Sequence of chain 1.B:
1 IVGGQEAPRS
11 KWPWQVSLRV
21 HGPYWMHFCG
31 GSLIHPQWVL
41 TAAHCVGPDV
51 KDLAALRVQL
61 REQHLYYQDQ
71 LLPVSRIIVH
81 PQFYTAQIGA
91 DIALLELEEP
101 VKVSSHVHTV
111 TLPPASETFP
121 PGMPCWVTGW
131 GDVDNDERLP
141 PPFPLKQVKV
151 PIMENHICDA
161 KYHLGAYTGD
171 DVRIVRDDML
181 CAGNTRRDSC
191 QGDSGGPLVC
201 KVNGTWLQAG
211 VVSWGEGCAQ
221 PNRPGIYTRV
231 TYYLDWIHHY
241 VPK

Sequence of chain 1.A:
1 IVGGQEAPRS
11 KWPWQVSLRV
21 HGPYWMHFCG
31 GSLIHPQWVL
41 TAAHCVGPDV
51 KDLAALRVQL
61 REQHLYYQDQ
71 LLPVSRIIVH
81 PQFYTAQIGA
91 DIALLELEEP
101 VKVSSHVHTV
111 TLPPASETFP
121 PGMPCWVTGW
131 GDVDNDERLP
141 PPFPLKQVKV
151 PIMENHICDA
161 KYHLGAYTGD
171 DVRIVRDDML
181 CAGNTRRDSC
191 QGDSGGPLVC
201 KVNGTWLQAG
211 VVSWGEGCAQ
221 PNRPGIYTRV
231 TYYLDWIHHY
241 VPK

Binding-site contacts:
Ligand atom C31 contacts residue GLN87 of chain 1.B at 3.3 Å.
Ligand atom N3 contacts residue ASP188 of chain 1.A at 3.0 Å (salt-bridge).
Ligand atom C27 contacts residue TRP214 of chain 1.A at 3.2 Å (hydrophobic).
Ligand atom C45 contacts residue VAL212 of chain 1.B at 3.7 Å (hydrophobic).
Ligand atom N3 contacts residue SER189 of chain 1.A at 2.8 Å (h-bond).
Ligand atom O7 contacts residue GLN87 of chain 1.B at 3.7 Å.
Ligand atom C26 contacts residue TRP214 of chain 1.A at 3.7 Å (hydrophobic).
Ligand atom N5 contacts residue GLY215 of chain 1.B at 3.5 Å (h-bond).
Ligand atom O5 contacts residue GLY217 of chain 1.A at 3.0 Å (h-bond).
Ligand atom C3 contacts residue GLN87 of chain 1.B at 3.0 Å.
Ligand atom C32 contacts residue GLN87 of chain 1.B at 3.6 Å.
Ligand atom C15 contacts residue GLY215 of chain 1.A at 3.4 Å.
Ligand atom O8 contacts residue GLY215 of chain 1.B at 3.5 Å (h-bond).
Ligand atom C44 contacts residue SER194 of chain 1.B at 3.5 Å.
Ligand atom N3 contacts residue GLY217 of chain 1.A at 3.4 Å (h-bond).
Ligand atom C48 contacts residue SER189 of chain 1.B at 3.3 Å.
Ligand atom C23 contacts residue CYS190 of chain 1.A at 3.5 Å (hydrophobic).
Ligand atom C28 contacts residue GLN87 of chain 1.A at 3.3 Å.
Ligand atom O7 contacts residue THR85 of chain 1.A at 3.5 Å.
Ligand atom C23 contacts residue SER194 of chain 1.A at 3.5 Å.
Ligand atom N6 contacts residue GLY225 of chain 1.B at 3.7 Å.
Ligand atom C34 contacts residue GLY215 of chain 1.B at 3.6 Å.
Ligand atom C22 contacts residue SO41 of chain 1.D at 3.5 Å.
Ligand atom C48 contacts residue TRP214 of chain 1.B at 3.7 Å (hydrophobic).
Ligand atom N6 contacts residue ASP188 of chain 1.B at 3.5 Å (salt-bridge).
Ligand atom C47 contacts residue GLY215 of chain 1.B at 3.6 Å.
Ligand atom C36 contacts residue GLY215 of chain 1.B at 3.2 Å.
Ligand atom O6 contacts residue GLN87 of chain 1.A at 3.0 Å (h-bond).
Ligand atom C26 contacts residue GLY215 of chain 1.A at 3.5 Å.
Ligand atom C33 contacts residue GLY215 of chain 1.B at 3.2 Å.
Ligand atom C40 contacts residue GLY215 of chain 1.B at 3.5 Å.
Ligand atom N2 contacts residue GLY215 of chain 1.A at 3.7 Å.
Ligand atom C17 contacts residue GLY215 of chain 1.A at 3.5 Å.
Ligand atom N6 contacts residue TRP214 of chain 1.B at 3.5 Å (h-bond).
Ligand atom C12 contacts residue GLY215 of chain 1.A at 2.9 Å.
Ligand atom O8 contacts residue GLY217 of chain 1.B at 3.2 Å (h-bond).
Ligand atom C25 contacts residue TRP214 of chain 1.A at 3.6 Å (hydrophobic).
Ligand atom C26 contacts residue GLY217 of chain 1.A at 3.7 Å.
Ligand atom N6 contacts residue GLY217 of chain 1.B at 3.4 Å (h-bond).
Ligand atom C13 contacts residue GLY215 of chain 1.A at 3.4 Å.

The small molecule below binds the protein below.
Small molecule (SMILES): CC(C)(O)[C@@]1(C(=O)Nc2cccc(C(=O)N3CCC(c4cccc(CN)c4)CC3)c2)OC(C)(C)[C@@](O)(C(=O)Nc2cccc(C(=O)N3CCC(c4cccc(CN)c4)CC3)c2)O1